Sequence of chain 30.C:
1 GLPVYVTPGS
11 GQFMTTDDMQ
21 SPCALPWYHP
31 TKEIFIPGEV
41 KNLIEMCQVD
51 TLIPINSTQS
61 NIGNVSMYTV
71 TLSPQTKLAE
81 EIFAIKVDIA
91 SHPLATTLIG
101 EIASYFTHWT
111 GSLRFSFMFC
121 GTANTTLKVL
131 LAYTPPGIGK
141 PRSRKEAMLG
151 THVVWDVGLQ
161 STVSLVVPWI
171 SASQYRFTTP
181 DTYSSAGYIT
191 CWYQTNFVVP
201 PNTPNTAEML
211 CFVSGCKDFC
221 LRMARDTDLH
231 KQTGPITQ

The small molecule below binds the protein below.
Small molecule (SMILES): Cc1cc(CCCOc2c(C)cc(-c3coc(C)n3)cc2C)on1

Sequence of chain 30.A:
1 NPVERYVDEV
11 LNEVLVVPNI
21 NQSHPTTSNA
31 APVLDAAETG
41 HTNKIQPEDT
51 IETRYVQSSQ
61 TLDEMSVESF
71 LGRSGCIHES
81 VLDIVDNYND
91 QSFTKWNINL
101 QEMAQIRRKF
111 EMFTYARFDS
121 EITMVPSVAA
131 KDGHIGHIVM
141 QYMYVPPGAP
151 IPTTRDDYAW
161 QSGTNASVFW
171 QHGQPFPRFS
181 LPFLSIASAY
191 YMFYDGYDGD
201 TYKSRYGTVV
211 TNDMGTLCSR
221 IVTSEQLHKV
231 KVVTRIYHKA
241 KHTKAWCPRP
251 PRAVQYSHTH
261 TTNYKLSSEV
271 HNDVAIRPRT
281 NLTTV

Binding-site contacts:
Ligand atom CM4 contacts residue VAL168 of chain 30.A at 3.5 Å (hydrophobic).
Ligand atom C2A contacts residue TYR144 of chain 30.A at 3.7 Å (hydrophobic).
Ligand atom O5A contacts residue PHE179 of chain 30.A at 3.7 Å.
Ligand atom O5A contacts residue TYR144 of chain 30.A at 3.1 Å.
Ligand atom C1B contacts residue ILE98 of chain 30.A at 3.6 Å (hydrophobic).
Ligand atom N2 contacts residue LEU100 of chain 30.A at 3.8 Å.
Ligand atom C1B contacts residue LEU181 of chain 30.A at 3.8 Å (hydrophobic).
Ligand atom CM3 contacts residue TYR190 of chain 30.A at 3.9 Å (hydrophobic).
Ligand atom C1C contacts residue MET214 of chain 30.A at 3.7 Å (hydrophobic).
Ligand atom C3 contacts residue LEU100 of chain 30.A at 3.9 Å (hydrophobic).
Ligand atom C1A contacts residue TYR144 of chain 30.A at 3.1 Å (hydrophobic).
Ligand atom C4B contacts residue LEU181 of chain 30.A at 3.8 Å (hydrophobic).
Ligand atom C4 contacts residue TYR190 of chain 30.A at 3.8 Å (hydrophobic).
Ligand atom C2B contacts residue ILE98 of chain 30.A at 3.9 Å (hydrophobic).
Ligand atom CM6 contacts residue TYR144 of chain 30.A at 3.7 Å (hydrophobic).
Ligand atom CM4 contacts residue TYR142 of chain 30.A at 3.1 Å (hydrophobic).
Ligand atom C4A contacts residue TYR144 of chain 30.A at 3.8 Å (hydrophobic).
Ligand atom C5 contacts residue MET214 of chain 30.A at 3.6 Å (hydrophobic).
Ligand atom CM6 contacts residue LEU181 of chain 30.A at 3.7 Å (hydrophobic).
Ligand atom C2C contacts residue ILE98 of chain 30.A at 4.0 Å (hydrophobic).
Ligand atom CM2 contacts residue ILE122 of chain 30.A at 3.7 Å (hydrophobic).
Ligand atom CM2 contacts residue ILE236 of chain 30.A at 4.0 Å (hydrophobic).
Ligand atom C2B contacts residue ILE122 of chain 30.A at 3.9 Å (hydrophobic).
Ligand atom O1B contacts residue ILE98 of chain 30.A at 2.9 Å.
Ligand atom N3A contacts residue PHE179 of chain 30.A at 3.0 Å.
Ligand atom C6B contacts residue ILE98 of chain 30.A at 3.6 Å (hydrophobic).
Ligand atom O5A contacts residue ALA166 of chain 30.A at 3.9 Å.
Ligand atom C5B contacts residue LEU181 of chain 30.A at 3.3 Å (hydrophobic).
Ligand atom C2A contacts residue PHE179 of chain 30.A at 3.3 Å (hydrophobic).
Ligand atom C5B contacts residue TYR144 of chain 30.A at 3.6 Å (hydrophobic).
Ligand atom O1 contacts residue LEU100 of chain 30.A at 4.0 Å.
Ligand atom N2 contacts residue MET214 of chain 30.A at 3.8 Å.
Ligand atom C4A contacts residue PHE179 of chain 30.A at 3.3 Å (hydrophobic).
Ligand atom CM4 contacts residue PHE179 of chain 30.A at 3.9 Å (hydrophobic).
Ligand atom CM6 contacts residue LEU184 of chain 30.A at 3.4 Å (hydrophobic).
Ligand atom C1A contacts residue PHE179 of chain 30.A at 3.5 Å (hydrophobic).
Ligand atom N3A contacts residue LEU217 of chain 30.A at 3.4 Å.
Ligand atom C6B contacts residue LEU181 of chain 30.A at 3.3 Å (hydrophobic).
Ligand atom C4B contacts residue PHE179 of chain 30.A at 3.9 Å (hydrophobic).
Ligand atom O1 contacts residue MET214 of chain 30.A at 3.2 Å.